The protein below binds the small molecule below.
Small molecule (SMILES): c1ccc(C2=NCCN2)cc1

Binding-site contacts:
Ligand atom CAB contacts residue LEU113 of chain 1.B at 4.3 Å (hydrophobic).
Ligand atom CAF contacts residue TRP102 of chain 1.B at 3.6 Å (hydrophobic).
Ligand atom CAB contacts residue LEU54 of chain 1.B at 4.0 Å (hydrophobic).
Ligand atom CAB contacts residue THR53 of chain 1.B at 3.8 Å.
Ligand atom NAI contacts residue LEU113 of chain 1.B at 4.2 Å.
Ligand atom NAH contacts residue LEU113 of chain 1.B at 3.9 Å.
Ligand atom CAA contacts residue ASP150 of chain 1.B at 4.4 Å.
Ligand atom CAC contacts residue SO41 of chain 1.G at 4.2 Å.
Ligand atom NAH contacts residue ASN41 of chain 1.B at 3.9 Å.
Ligand atom NAI contacts residue TRP51 of chain 1.B at 3.5 Å.
Ligand atom NAH contacts residue SO41 of chain 1.G at 2.6 Å (h-bond).
Ligand atom CAF contacts residue TRP51 of chain 1.B at 3.7 Å (hydrophobic).
Ligand atom CAG contacts residue TRP51 of chain 1.B at 3.6 Å (hydrophobic).
Ligand atom CAE contacts residue MET108 of chain 1.B at 4.1 Å (hydrophobic).
Ligand atom CAG contacts residue LEU113 of chain 1.B at 4.4 Å (hydrophobic).
Ligand atom CAG contacts residue TRP102 of chain 1.B at 3.6 Å (hydrophobic).
Ligand atom CAD contacts residue SER52 of chain 1.B at 3.5 Å.
Ligand atom CAJ contacts residue TRP51 of chain 1.B at 4.4 Å (hydrophobic).
Ligand atom CAE contacts residue SO41 of chain 1.G at 3.2 Å.
Ligand atom CAA contacts residue LEU54 of chain 1.B at 3.8 Å (hydrophobic).
Ligand atom CAJ contacts residue LEU113 of chain 1.B at 3.3 Å (hydrophobic).
Ligand atom NAH contacts residue TRP51 of chain 1.B at 4.3 Å.
Ligand atom CAE contacts residue LEU113 of chain 1.B at 3.9 Å (hydrophobic).
Ligand atom CAC contacts residue MET108 of chain 1.B at 4.0 Å (hydrophobic).
Ligand atom CAD contacts residue LEU113 of chain 1.B at 3.7 Å (hydrophobic).
Ligand atom CAF contacts residue ASN41 of chain 1.B at 3.6 Å.
Ligand atom CAK contacts residue SER52 of chain 1.B at 4.2 Å.
Ligand atom CAK contacts residue SO41 of chain 1.G at 3.8 Å.
Ligand atom CAE contacts residue PRO105 of chain 1.B at 4.0 Å (hydrophobic).
Ligand atom CAJ contacts residue SO41 of chain 1.G at 3.5 Å.
Ligand atom CAK contacts residue LEU113 of chain 1.B at 3.7 Å (hydrophobic).
Ligand atom NAI contacts residue SER52 of chain 1.B at 2.7 Å (h-bond).
Ligand atom CAF contacts residue LEU113 of chain 1.B at 4.4 Å (hydrophobic).
Ligand atom CAC contacts residue PRO105 of chain 1.B at 4.3 Å (hydrophobic).
Ligand atom CAB contacts residue ASP150 of chain 1.B at 3.9 Å.
Ligand atom CAD contacts residue THR53 of chain 1.B at 3.9 Å.
Ligand atom CAJ contacts residue SER52 of chain 1.B at 3.9 Å.
Ligand atom CAF contacts residue SO41 of chain 1.G at 3.7 Å.
Ligand atom CAG contacts residue SER52 of chain 1.B at 3.6 Å.

Sequence of chain 1.B:
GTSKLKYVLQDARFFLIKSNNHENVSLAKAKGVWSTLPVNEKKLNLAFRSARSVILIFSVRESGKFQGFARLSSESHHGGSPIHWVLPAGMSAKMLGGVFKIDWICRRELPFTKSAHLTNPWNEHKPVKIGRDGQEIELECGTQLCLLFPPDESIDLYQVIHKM